A protein and the small-molecule ligand that binds it are described below.
Small molecule (SMILES): OC[C@H]1O[C@H](O[C@H]2[C@@H](O)[C@H](O)[C@@H](CO)O[C@@H]2O)[C@@H](O)[C@@H](O)[C@@H]1O

Binding-site contacts:
Ligand atom C5 contacts residue ASP98 of chain 1.A at 4.1 Å.
Ligand atom O3 contacts residue ASN133 of chain 1.A at 4.3 Å.
Ligand atom O6 contacts residue GLY228 of chain 1.A at 3.5 Å.
Ligand atom C3 contacts residue GLY228 of chain 1.A at 4.0 Å.
Ligand atom O5 contacts residue GLY229 of chain 1.A at 3.4 Å (h-bond).
Ligand atom O2 contacts residue GLY229 of chain 1.A at 4.2 Å.
Ligand atom C1 contacts residue GLY229 of chain 1.A at 4.1 Å.
Ligand atom O6 contacts residue GLY229 of chain 1.A at 3.3 Å (h-bond).
Ligand atom O4 contacts residue ASN133 of chain 1.A at 2.8 Å (h-bond).
Ligand atom O6 contacts residue ASP98 of chain 1.A at 3.4 Å (salt-bridge).
Ligand atom C5 contacts residue PHE131 of chain 1.A at 3.5 Å (hydrophobic).
Ligand atom C4 contacts residue ASP98 of chain 1.A at 3.6 Å.
Ligand atom O4 contacts residue GLY229 of chain 1.A at 4.1 Å.
Ligand atom C4 contacts residue PHE131 of chain 1.A at 4.1 Å (hydrophobic).
Ligand atom O5 contacts residue GLY228 of chain 1.A at 4.5 Å.
Ligand atom C6 contacts residue ALA97 of chain 1.A at 3.6 Å (hydrophobic).
Ligand atom O4 contacts residue HIS155 of chain 1.A at 3.9 Å.
Ligand atom C4 contacts residue SER65 of chain 1.A at 4.1 Å.
Ligand atom O4 contacts residue SER65 of chain 1.A at 3.1 Å (h-bond).
Ligand atom C6 contacts residue ASP98 of chain 1.A at 3.4 Å.
Ligand atom C3 contacts residue ASN133 of chain 1.A at 4.2 Å.
Ligand atom O6 contacts residue LEU230 of chain 1.A at 3.3 Å (h-bond).
Ligand atom O4 contacts residue ASP98 of chain 1.A at 3.0 Å (salt-bridge).
Ligand atom C6 contacts residue PHE131 of chain 1.A at 3.6 Å (hydrophobic).
Ligand atom C3 contacts residue SER65 of chain 1.A at 4.0 Å.
Ligand atom C5 contacts residue GLY229 of chain 1.A at 4.4 Å.
Ligand atom O5 contacts residue LEU230 of chain 1.A at 4.3 Å.
Ligand atom C6 contacts residue LEU230 of chain 1.A at 4.0 Å (hydrophobic).
Ligand atom C4 contacts residue ASN133 of chain 1.A at 4.0 Å.
Ligand atom O2 contacts residue GLY228 of chain 1.A at 4.3 Å.
Ligand atom O3 contacts residue GLY228 of chain 1.A at 4.5 Å.
Ligand atom O3 contacts residue HIS155 of chain 1.A at 4.0 Å.
Ligand atom O4 contacts residue GLY228 of chain 1.A at 4.0 Å.
Ligand atom O6 contacts residue ALA97 of chain 1.A at 3.4 Å.
Ligand atom O3 contacts residue SER65 of chain 1.A at 3.5 Å (h-bond).
Ligand atom O4 contacts residue PHE131 of chain 1.A at 3.3 Å.
Ligand atom C6 contacts residue GLY229 of chain 1.A at 4.2 Å.

Sequence of chain 1.A:
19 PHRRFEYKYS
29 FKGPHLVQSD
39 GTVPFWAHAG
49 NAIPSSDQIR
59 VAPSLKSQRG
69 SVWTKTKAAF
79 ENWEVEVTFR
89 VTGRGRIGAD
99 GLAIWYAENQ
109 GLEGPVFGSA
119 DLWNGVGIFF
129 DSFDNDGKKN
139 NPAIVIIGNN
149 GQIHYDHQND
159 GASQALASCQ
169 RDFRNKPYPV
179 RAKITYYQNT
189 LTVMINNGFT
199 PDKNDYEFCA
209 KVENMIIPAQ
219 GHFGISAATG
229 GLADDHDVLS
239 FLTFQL